Sequence of chain 1.F:
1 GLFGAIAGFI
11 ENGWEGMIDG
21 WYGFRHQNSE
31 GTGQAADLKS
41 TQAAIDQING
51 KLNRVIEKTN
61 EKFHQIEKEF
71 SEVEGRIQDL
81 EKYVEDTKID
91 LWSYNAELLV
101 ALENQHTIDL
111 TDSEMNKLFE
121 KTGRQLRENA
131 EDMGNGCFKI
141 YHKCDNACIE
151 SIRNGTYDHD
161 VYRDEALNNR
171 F

Binding-site contacts:
Ligand atom C8 contacts residue ASN32 of chain 1.E at 4.2 Å.
Ligand atom C4 contacts residue ASN32 of chain 1.E at 4.2 Å.
Ligand atom O5 contacts residue ASN32 of chain 1.E at 2.4 Å (h-bond).
Ligand atom C6 contacts residue THR312 of chain 1.E at 4.5 Å.
Ligand atom C1 contacts residue THR312 of chain 1.E at 3.7 Å.
Ligand atom O6 contacts residue LEU52 of chain 1.F at 4.5 Å.
Ligand atom C2 contacts residue ASN32 of chain 1.E at 2.3 Å.
Ligand atom C7 contacts residue ASN32 of chain 1.E at 3.5 Å.
Ligand atom C1 contacts residue ALA33 of chain 1.E at 4.3 Å (hydrophobic).
Ligand atom O6 contacts residue ASN49 of chain 1.F at 4.4 Å.
Ligand atom C1 contacts residue ASN32 of chain 1.E at 1.4 Å.
Ligand atom N2 contacts residue ASN32 of chain 1.E at 2.8 Å (h-bond).
Ligand atom C5 contacts residue ASN32 of chain 1.E at 3.7 Å.
Ligand atom C6 contacts residue LEU52 of chain 1.F at 4.0 Å (hydrophobic).
Ligand atom O7 contacts residue ASN32 of chain 1.E at 3.8 Å.
Ligand atom O6 contacts residue THR312 of chain 1.E at 4.5 Å.
Ligand atom C3 contacts residue ASN32 of chain 1.E at 3.7 Å.
Ligand atom O5 contacts residue THR312 of chain 1.E at 3.3 Å (h-bond).

This small molecule binds to this protein.
Small molecule (SMILES): CC(=O)N[C@@H]1[C@@H](O)[C@H](O)[C@@H](CO)O[C@H]1O

Sequence of chain 1.E:
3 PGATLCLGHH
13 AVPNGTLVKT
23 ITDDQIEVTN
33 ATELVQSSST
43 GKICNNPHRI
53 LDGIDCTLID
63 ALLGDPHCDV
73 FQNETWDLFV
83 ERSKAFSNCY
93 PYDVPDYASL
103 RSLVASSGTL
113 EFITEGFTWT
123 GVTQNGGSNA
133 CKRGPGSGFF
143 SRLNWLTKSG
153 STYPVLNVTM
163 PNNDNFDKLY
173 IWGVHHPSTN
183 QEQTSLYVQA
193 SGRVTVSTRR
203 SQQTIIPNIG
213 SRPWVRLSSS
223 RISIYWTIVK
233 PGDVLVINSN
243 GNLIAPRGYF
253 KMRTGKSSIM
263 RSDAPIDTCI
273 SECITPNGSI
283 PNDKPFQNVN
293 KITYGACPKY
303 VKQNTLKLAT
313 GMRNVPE